Sequence of chain 45.D:
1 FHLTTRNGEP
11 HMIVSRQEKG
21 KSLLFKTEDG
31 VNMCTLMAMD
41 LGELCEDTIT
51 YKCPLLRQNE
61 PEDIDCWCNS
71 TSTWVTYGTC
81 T

The protein below binds the small molecule below.
Small molecule (SMILES): OC[C@H]1O[C@@H](O)[C@@H](O)[C@@H](O)[C@@H]1O

Binding-site contacts:
Ligand atom O2 contacts residue BMA1 of chain 45.V at 3.0 Å (h-bond).
Ligand atom C2 contacts residue BMA1 of chain 45.V at 3.2 Å.
Ligand atom O5 contacts residue NAG1 of chain 45.T at 2.5 Å (h-bond).
Ligand atom O6 contacts residue NAG1 of chain 45.T at 4.5 Å.
Ligand atom C1 contacts residue NAG1 of chain 45.T at 1.7 Å.
Ligand atom C2 contacts residue HIS2 of chain 45.D at 4.5 Å.
Ligand atom O3 contacts residue BMA1 of chain 45.V at 1.1 Å.
Ligand atom C5 contacts residue NAG1 of chain 45.T at 3.8 Å.
Ligand atom O4 contacts residue BMA1 of chain 45.V at 4.0 Å.
Ligand atom C3 contacts residue NAG1 of chain 45.T at 4.1 Å.
Ligand atom C2 contacts residue NAG1 of chain 45.T at 2.9 Å.
Ligand atom C4 contacts residue BMA1 of chain 45.V at 3.6 Å.
Ligand atom O2 contacts residue NAG1 of chain 45.T at 3.4 Å (h-bond).
Ligand atom C3 contacts residue BMA1 of chain 45.V at 2.5 Å.
Ligand atom O2 contacts residue HIS2 of chain 45.D at 3.4 Å (h-bond).